Binding-site contacts:
Ligand atom O4' contacts residue ARG79 of chain 1.H at 3.5 Å (salt-bridge).
Ligand atom C5' contacts residue PCY1 of chain 1.MD at 3.3 Å.
Ligand atom N3 contacts residue ARG79 of chain 1.H at 3.7 Å.
Ligand atom C4 contacts residue ARG79 of chain 1.H at 3.9 Å.
Ligand atom OP2 contacts residue PCY1 of chain 1.MD at 4.2 Å.
Ligand atom C1' contacts residue ARG79 of chain 1.H at 3.0 Å.
Ligand atom C4' contacts residue PCY1 of chain 1.MD at 4.0 Å.
Ligand atom O2' contacts residue GLY82 of chain 1.H at 3.9 Å.
Ligand atom C6 contacts residue ARG79 of chain 1.H at 3.1 Å.
Ligand atom C2 contacts residue ARG79 of chain 1.H at 3.1 Å.
Ligand atom C5 contacts residue ARG79 of chain 1.H at 3.7 Å.
Ligand atom OP1 contacts residue PCY1 of chain 1.MD at 3.4 Å (h-bond).
Ligand atom O3' contacts residue PCY1 of chain 1.MD at 4.3 Å.
Ligand atom O5' contacts residue PCY1 of chain 1.MD at 4.4 Å.
Ligand atom O2' contacts residue PCY1 of chain 1.MD at 3.7 Å.
Ligand atom N1 contacts residue ARG79 of chain 1.H at 2.7 Å (salt-bridge).
Ligand atom C2' contacts residue ARG79 of chain 1.H at 4.5 Å.
Ligand atom O2 contacts residue ARG79 of chain 1.H at 3.6 Å (salt-bridge).

This protein binds this small molecule.
Small molecule (SMILES): Nc1ccn([C@@H]2O[C@H](CO[P](=O)(O)O[C@H]3[C@@H](O)[C@H](n4ccc(=O)[nH]c4=O)O[C@@H]3CO[P](=O)(O)O[C@H]3[C@@H](O)[C@H](n4ccc(=O)[nH]c4=O)O[C@@H]3CO[P](=O)(O)O[C@H]3[C@@H](O)[C@H](n4ccc(=O)[nH]c4=O)O[C@@H]3CO[P](=O)(O)O[C@H]3[C@@H](O)[C@H](n4ccc(N)nc4=O)O[C@@H]3CO)[C@@H](O[P](=O)(O)OC[C@H]3O[C@@H](n4ccc(=O)[nH]c4=O)[C@H](O)[C@@H]3O)[C@H]2O)c(=O)n1

Sequence of chain 1.H:
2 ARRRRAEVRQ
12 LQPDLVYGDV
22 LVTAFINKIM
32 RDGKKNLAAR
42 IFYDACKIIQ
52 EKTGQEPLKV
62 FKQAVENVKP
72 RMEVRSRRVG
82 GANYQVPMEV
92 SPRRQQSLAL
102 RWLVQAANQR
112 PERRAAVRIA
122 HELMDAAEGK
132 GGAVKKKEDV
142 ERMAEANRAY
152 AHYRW